Sequence of chain 3.A:
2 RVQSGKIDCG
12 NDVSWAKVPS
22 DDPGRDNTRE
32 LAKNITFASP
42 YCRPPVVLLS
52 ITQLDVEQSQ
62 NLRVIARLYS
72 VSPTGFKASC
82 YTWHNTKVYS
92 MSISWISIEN

This small molecule binds to this protein.
Small molecule (SMILES): CC(=O)N[C@H]1[C@H](O[C@H]2[C@H](O[C@@H]3O[C@@H](C)[C@@H](O[C@@H]4O[C@H](CO)[C@H](O)[C@H](O)[C@H]4O[C@@H]4O[C@@H](C)[C@@H](O)[C@@H](O)[C@@H]4O)[C@@H](O)[C@@H]3O)[C@@H](NC(C)=O)CO[C@@H]2CO)O[C@H](CO)[C@@H](O[C@@H]2O[C@H](CO)[C@@H](O)[C@H](O)[C@@H]2O)[C@@H]1O

Binding-site contacts:
Ligand atom C2 contacts residue LYS7 of chain 3.A at 4.3 Å.
Ligand atom O5 contacts residue LYS78 of chain 2.A at 4.1 Å.
Ligand atom C3 contacts residue LYS7 of chain 3.A at 3.6 Å.
Ligand atom C4 contacts residue ASN35 of chain 2.A at 4.3 Å.
Ligand atom O5 contacts residue ASN35 of chain 2.A at 2.4 Å (h-bond).
Ligand atom C6 contacts residue LYS78 of chain 2.A at 4.3 Å.
Ligand atom C2 contacts residue GLU31 of chain 2.A at 3.5 Å.
Ligand atom N2 contacts residue ASN35 of chain 2.A at 2.9 Å (h-bond).
Ligand atom C5 contacts residue ASN35 of chain 2.A at 3.7 Å.
Ligand atom O5 contacts residue ALA17 of chain 2.A at 4.2 Å.
Ligand atom O3 contacts residue LYS18 of chain 2.A at 3.9 Å.
Ligand atom O5 contacts residue VAL19 of chain 2.A at 3.8 Å.
Ligand atom O3 contacts residue PRO20 of chain 2.A at 3.8 Å.
Ligand atom C4 contacts residue GLU31 of chain 2.A at 3.7 Å.
Ligand atom O3 contacts residue LYS7 of chain 3.A at 4.0 Å.
Ligand atom O4 contacts residue GLU31 of chain 2.A at 2.9 Å (salt-bridge).
Ligand atom C4 contacts residue LYS78 of chain 2.A at 4.3 Å.
Ligand atom O7 contacts residue ALA33 of chain 2.A at 4.2 Å.
Ligand atom O3 contacts residue LYS78 of chain 2.A at 2.8 Å (salt-bridge).
Ligand atom O2 contacts residue PRO20 of chain 2.A at 4.3 Å.
Ligand atom C1 contacts residue VAL19 of chain 2.A at 3.4 Å (hydrophobic).
Ligand atom C2 contacts residue VAL19 of chain 2.A at 3.2 Å (hydrophobic).
Ligand atom C7 contacts residue LYS78 of chain 2.A at 4.2 Å.
Ligand atom C1 contacts residue ASN35 of chain 2.A at 1.5 Å.
Ligand atom O7 contacts residue ASN35 of chain 2.A at 3.7 Å.
Ligand atom O7 contacts residue LYS78 of chain 2.A at 3.0 Å (salt-bridge).
Ligand atom O3 contacts residue GLU31 of chain 2.A at 2.7 Å (salt-bridge).
Ligand atom C4 contacts residue ALA33 of chain 2.A at 4.2 Å (hydrophobic).
Ligand atom O2 contacts residue GLU31 of chain 2.A at 4.1 Å.
Ligand atom C7 contacts residue ASN35 of chain 2.A at 3.5 Å.
Ligand atom C3 contacts residue ASN35 of chain 2.A at 3.9 Å.
Ligand atom O3 contacts residue ALA33 of chain 2.A at 4.3 Å.
Ligand atom C3 contacts residue LYS78 of chain 2.A at 3.6 Å.
Ligand atom O4 contacts residue VAL19 of chain 2.A at 3.9 Å.
Ligand atom O2 contacts residue VAL19 of chain 2.A at 3.8 Å.
Ligand atom C2 contacts residue ASN35 of chain 2.A at 2.5 Å.
Ligand atom O4 contacts residue ALA33 of chain 2.A at 3.7 Å.
Ligand atom C3 contacts residue GLU31 of chain 2.A at 3.4 Å.
Ligand atom C8 contacts residue ALA33 of chain 2.A at 3.3 Å (hydrophobic).
Ligand atom C6 contacts residue ALA17 of chain 2.A at 4.2 Å (hydrophobic).

Sequence of chain 2.A:
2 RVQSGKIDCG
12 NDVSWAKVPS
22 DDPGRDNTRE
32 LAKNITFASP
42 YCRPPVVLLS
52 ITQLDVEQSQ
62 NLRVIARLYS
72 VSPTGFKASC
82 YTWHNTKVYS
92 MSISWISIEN